Sequence of chain 1.B:
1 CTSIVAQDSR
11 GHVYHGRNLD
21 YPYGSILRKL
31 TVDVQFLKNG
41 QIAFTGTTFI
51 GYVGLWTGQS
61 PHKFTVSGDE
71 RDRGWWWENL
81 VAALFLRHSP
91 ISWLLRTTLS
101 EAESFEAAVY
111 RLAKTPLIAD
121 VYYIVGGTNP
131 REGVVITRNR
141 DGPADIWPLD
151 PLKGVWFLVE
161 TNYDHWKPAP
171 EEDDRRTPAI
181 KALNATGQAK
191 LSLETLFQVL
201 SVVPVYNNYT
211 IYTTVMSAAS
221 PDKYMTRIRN

This protein binds this small molecule.
Small molecule (SMILES): CC(C)(C)CC(C)(C)c1ccc(OCCOCCO)cc1

Binding-site contacts:
Ligand atom O2 contacts residue TRP77 of chain 1.B at 4.2 Å.
Ligand atom C10 contacts residue LEU80 of chain 1.B at 4.0 Å (hydrophobic).
Ligand atom C14 contacts residue TRP77 of chain 1.B at 4.0 Å (hydrophobic).
Ligand atom C7 contacts residue 27L1 of chain 1.H at 4.4 Å.
Ligand atom C2 contacts residue TRP77 of chain 1.B at 4.3 Å (hydrophobic).
Ligand atom C13 contacts residue TRP76 of chain 1.B at 4.2 Å (hydrophobic).
Ligand atom C12 contacts residue VAL81 of chain 1.B at 4.4 Å (hydrophobic).
Ligand atom O3 contacts residue TRP77 of chain 1.B at 4.2 Å.
Ligand atom O1 contacts residue TRP77 of chain 1.B at 4.4 Å.
Ligand atom C12 contacts residue TRP77 of chain 1.B at 4.0 Å (hydrophobic).
Ligand atom C13 contacts residue TRP77 of chain 1.B at 4.1 Å (hydrophobic).
Ligand atom C1 contacts residue TRP77 of chain 1.B at 3.6 Å (hydrophobic).
Ligand atom C7 contacts residue TRP76 of chain 1.B at 3.9 Å (hydrophobic).